This protein binds this small molecule.
Small molecule (SMILES): Cn1c(=O)c2c(c3cc(Nc4ccnc(Cl)c4C#N)ccc31)N[C@@H](C1CC1)C(F)(F)CO2

Binding-site contacts:
Ligand atom F contacts residue CYS68 of chain 2.A at 2.9 Å.
Ligand atom O contacts residue MET129 of chain 2.A at 3.7 Å.
Ligand atom C5 contacts residue ALA67 of chain 2.A at 3.2 Å (hydrophobic).
Ligand atom C12 contacts residue MET66 of chain 2.A at 3.5 Å (hydrophobic).
Ligand atom C contacts residue CYS68 of chain 2.A at 3.4 Å (hydrophobic).
Ligand atom C1 contacts residue MET129 of chain 2.A at 3.6 Å (hydrophobic).
Ligand atom C3 contacts residue ALA67 of chain 2.A at 3.3 Å (hydrophobic).
Ligand atom C19 contacts residue MET66 of chain 2.A at 3.7 Å (hydrophobic).
Ligand atom C13 contacts residue ASN36 of chain 1.A at 3.7 Å.
Ligand atom N4 contacts residue MET66 of chain 2.A at 3.2 Å (h-bond).
Ligand atom O1 contacts residue MET129 of chain 2.A at 3.4 Å.
Ligand atom F contacts residue HIS29 of chain 1.A at 3.5 Å.
Ligand atom C18 contacts residue TYR73 of chain 2.A at 3.5 Å (hydrophobic).
Ligand atom N1 contacts residue GLN128 of chain 2.A at 3.2 Å (h-bond).
Ligand atom C5 contacts residue ASP32 of chain 1.A at 3.4 Å.
Ligand atom C19 contacts residue ALA67 of chain 2.A at 3.4 Å (hydrophobic).
Ligand atom N2 contacts residue MET66 of chain 2.A at 2.9 Å (h-bond).
Ligand atom C21 contacts residue GLN128 of chain 2.A at 3.1 Å.
Ligand atom O1 contacts residue GLU130 of chain 2.A at 2.8 Å (salt-bridge).
Ligand atom C19 contacts residue SER69 of chain 2.A at 3.7 Å.
Ligand atom N4 contacts residue ALA67 of chain 2.A at 3.3 Å (h-bond).
Ligand atom N4 contacts residue LEU40 of chain 1.A at 3.6 Å.
Ligand atom O1 contacts residue GLN128 of chain 2.A at 3.2 Å (h-bond).
Ligand atom C9 contacts residue GLN128 of chain 2.A at 3.3 Å.
Ligand atom C8 contacts residue GLY70 of chain 2.A at 3.6 Å.
Ligand atom C5 contacts residue ASN36 of chain 1.A at 3.6 Å.
Ligand atom C4 contacts residue HIS29 of chain 1.A at 3.6 Å.
Ligand atom C4 contacts residue ASP32 of chain 1.A at 3.2 Å.
Ligand atom C17 contacts residue ASN36 of chain 1.A at 3.7 Å.
Ligand atom N contacts residue CYS68 of chain 2.A at 3.4 Å.
Ligand atom CL contacts residue LEU40 of chain 1.A at 3.6 Å.
Ligand atom C1 contacts residue CYS68 of chain 2.A at 3.1 Å (hydrophobic).
Ligand atom N contacts residue ALA67 of chain 2.A at 3.2 Å (h-bond).
Ligand atom C16 contacts residue TYR73 of chain 2.A at 3.6 Å (hydrophobic).
Ligand atom N3 contacts residue TYR73 of chain 2.A at 3.7 Å.
Ligand atom C10 contacts residue GLY70 of chain 2.A at 3.5 Å.
Ligand atom C18 contacts residue MET66 of chain 2.A at 3.4 Å (hydrophobic).
Ligand atom C17 contacts residue TYR73 of chain 2.A at 3.5 Å (hydrophobic).
Ligand atom C6 contacts residue CYS68 of chain 2.A at 3.7 Å (hydrophobic).
Ligand atom CL contacts residue ARG39 of chain 1.A at 3.4 Å.

Sequence of chain 2.A:
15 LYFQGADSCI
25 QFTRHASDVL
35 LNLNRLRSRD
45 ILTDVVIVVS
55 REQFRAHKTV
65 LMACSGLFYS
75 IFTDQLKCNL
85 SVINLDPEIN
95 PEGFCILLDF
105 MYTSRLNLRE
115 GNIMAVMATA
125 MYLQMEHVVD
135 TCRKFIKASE

Sequence of chain 1.A:
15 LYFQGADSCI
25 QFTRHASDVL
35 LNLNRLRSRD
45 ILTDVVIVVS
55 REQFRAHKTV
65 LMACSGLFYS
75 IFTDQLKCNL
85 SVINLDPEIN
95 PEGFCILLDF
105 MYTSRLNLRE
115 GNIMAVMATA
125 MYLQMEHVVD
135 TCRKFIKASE